This protein binds this small molecule.
Small molecule (SMILES): CC(=O)N[C@@H]1[C@@H](O)[C@H](O)[C@@H](CO)O[C@H]1O

Sequence of chain 17.D:
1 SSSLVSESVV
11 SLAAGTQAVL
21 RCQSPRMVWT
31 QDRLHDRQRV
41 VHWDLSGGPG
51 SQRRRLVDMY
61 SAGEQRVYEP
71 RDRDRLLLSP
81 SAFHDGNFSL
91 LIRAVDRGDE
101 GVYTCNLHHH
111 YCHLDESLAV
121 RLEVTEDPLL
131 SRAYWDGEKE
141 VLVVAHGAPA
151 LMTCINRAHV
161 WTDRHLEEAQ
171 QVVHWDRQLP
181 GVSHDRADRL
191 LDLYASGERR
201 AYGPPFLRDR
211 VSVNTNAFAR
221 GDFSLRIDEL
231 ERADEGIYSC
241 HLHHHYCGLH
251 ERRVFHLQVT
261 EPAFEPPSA

Binding-site contacts:
Ligand atom C2 contacts residue ASN87 of chain 17.D at 2.4 Å.
Ligand atom C7 contacts residue ASN87 of chain 17.D at 3.8 Å.
Ligand atom C3 contacts residue LEU151 of chain 17.D at 4.2 Å (hydrophobic).
Ligand atom O6 contacts residue LEU151 of chain 17.D at 3.4 Å.
Ligand atom O5 contacts residue SER89 of chain 17.D at 2.8 Å (h-bond).
Ligand atom C5 contacts residue SER89 of chain 17.D at 3.3 Å.
Ligand atom C6 contacts residue SER89 of chain 17.D at 3.6 Å.
Ligand atom N2 contacts residue ILE155 of chain 17.D at 4.1 Å.
Ligand atom C3 contacts residue ASN87 of chain 17.D at 3.8 Å.
Ligand atom C5 contacts residue ASN87 of chain 17.D at 3.7 Å.
Ligand atom N2 contacts residue ASN87 of chain 17.D at 2.9 Å (h-bond).
Ligand atom C7 contacts residue ILE155 of chain 17.D at 4.3 Å (hydrophobic).
Ligand atom O4 contacts residue LEU151 of chain 17.D at 3.3 Å.
Ligand atom C1 contacts residue ASN87 of chain 17.D at 1.4 Å.
Ligand atom C4 contacts residue ASN87 of chain 17.D at 4.2 Å.
Ligand atom O5 contacts residue ASN87 of chain 17.D at 2.3 Å (h-bond).
Ligand atom C1 contacts residue SER89 of chain 17.D at 3.3 Å.
Ligand atom O6 contacts residue SER89 of chain 17.D at 2.8 Å (h-bond).
Ligand atom O6 contacts residue LEU91 of chain 17.D at 4.0 Å.
Ligand atom C8 contacts residue ILE155 of chain 17.D at 3.7 Å (hydrophobic).
Ligand atom C4 contacts residue LEU151 of chain 17.D at 4.0 Å (hydrophobic).
Ligand atom O7 contacts residue ASN87 of chain 17.D at 4.1 Å.
Ligand atom C5 contacts residue LEU151 of chain 17.D at 3.8 Å (hydrophobic).
Ligand atom C6 contacts residue LEU91 of chain 17.D at 4.2 Å (hydrophobic).
Ligand atom C6 contacts residue LEU151 of chain 17.D at 3.7 Å (hydrophobic).